Binding-site contacts:
Ligand atom CAL contacts residue LEU53 of chain 1.A at 3.6 Å (hydrophobic).
Ligand atom CAJ contacts residue TYR98 of chain 1.A at 4.3 Å (hydrophobic).
Ligand atom CLAC contacts residue LEU51 of chain 1.A at 4.2 Å.
Ligand atom CAH contacts residue GLN44 of chain 1.A at 4.2 Å.
Ligand atom CAK contacts residue LEU51 of chain 1.A at 3.9 Å (hydrophobic).
Ligand atom CAP contacts residue PRO41 of chain 1.A at 3.7 Å (hydrophobic).
Ligand atom CAU contacts residue LEU51 of chain 1.A at 3.9 Å (hydrophobic).
Ligand atom CAH contacts residue PRO41 of chain 1.A at 3.2 Å (hydrophobic).
Ligand atom CAA contacts residue PRO41 of chain 1.A at 3.5 Å (hydrophobic).
Ligand atom CAH contacts residue LEU51 of chain 1.A at 3.5 Å (hydrophobic).
Ligand atom CAJ contacts residue TYR56 of chain 1.A at 4.3 Å (hydrophobic).
Ligand atom CAI contacts residue PRO41 of chain 1.A at 3.2 Å (hydrophobic).
Ligand atom CAK contacts residue TRP40 of chain 1.A at 4.1 Å (hydrophobic).
Ligand atom CAI contacts residue LEU51 of chain 1.A at 3.5 Å (hydrophobic).
Ligand atom CAA contacts residue VAL46 of chain 1.A at 3.6 Å (hydrophobic).
Ligand atom CAU contacts residue PRO41 of chain 1.A at 4.0 Å (hydrophobic).
Ligand atom CLAC contacts residue TRP40 of chain 1.A at 3.6 Å.
Ligand atom CAE contacts residue MET108 of chain 1.A at 4.0 Å (hydrophobic).
Ligand atom CAG contacts residue ILE105 of chain 1.A at 3.3 Å (hydrophobic).
Ligand atom CAG contacts residue TRP40 of chain 1.A at 4.1 Å (hydrophobic).
Ligand atom CAA contacts residue PHE42 of chain 1.A at 3.9 Å (hydrophobic).
Ligand atom CAG contacts residue PRO41 of chain 1.A at 4.0 Å (hydrophobic).
Ligand atom CAJ contacts residue ASN99 of chain 1.A at 3.6 Å.
Ligand atom CAK contacts residue PRO41 of chain 1.A at 3.9 Å (hydrophobic).
Ligand atom CAP contacts residue TRP40 of chain 1.A at 4.2 Å (hydrophobic).
Ligand atom CAE contacts residue PRO41 of chain 1.A at 4.3 Å (hydrophobic).
Ligand atom NAN contacts residue VAL46 of chain 1.A at 4.1 Å.
Ligand atom CAE contacts residue TRP40 of chain 1.A at 3.8 Å (hydrophobic).
Ligand atom CAR contacts residue VAL46 of chain 1.A at 3.9 Å (hydrophobic).
Ligand atom NAW contacts residue LEU51 of chain 1.A at 4.3 Å.
Ligand atom NAN contacts residue ASN99 of chain 1.A at 3.8 Å.
Ligand atom CAT contacts residue ILE105 of chain 1.A at 4.3 Å (hydrophobic).
Ligand atom CAL contacts residue LEU51 of chain 1.A at 4.2 Å (hydrophobic).
Ligand atom CAV contacts residue LEU51 of chain 1.A at 3.7 Å (hydrophobic).
Ligand atom NAN contacts residue TYR56 of chain 1.A at 4.2 Å.
Ligand atom CAV contacts residue PRO41 of chain 1.A at 4.0 Å (hydrophobic).
Ligand atom CLAC contacts residue PRO41 of chain 1.A at 4.1 Å.
Ligand atom CAP contacts residue LEU51 of chain 1.A at 3.7 Å (hydrophobic).
Ligand atom CAS contacts residue LEU53 of chain 1.A at 4.1 Å (hydrophobic).
Ligand atom CAE contacts residue ILE105 of chain 1.A at 3.8 Å (hydrophobic).

Sequence of chain 1.A:
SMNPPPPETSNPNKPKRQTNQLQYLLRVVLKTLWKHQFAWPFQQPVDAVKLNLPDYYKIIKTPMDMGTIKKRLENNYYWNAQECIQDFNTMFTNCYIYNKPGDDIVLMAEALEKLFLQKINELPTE

This protein binds this small molecule.
Small molecule (SMILES): Cc1ncc2n1-c1ccc(Cl)cc1C(c1ccccc1F)=NC2